Binding-site contacts:
Ligand atom C7 contacts residue ASN69 of chain 1.A at 3.3 Å.
Ligand atom C4 contacts residue ASN69 of chain 1.A at 4.2 Å.
Ligand atom C3 contacts residue ASN69 of chain 1.A at 3.8 Å.
Ligand atom N2 contacts residue ASN69 of chain 1.A at 2.9 Å (h-bond).
Ligand atom O5 contacts residue ASN69 of chain 1.A at 2.4 Å (h-bond).
Ligand atom C8 contacts residue ARG56 of chain 1.A at 3.2 Å.
Ligand atom C8 contacts residue ASN69 of chain 1.A at 4.4 Å.
Ligand atom C2 contacts residue ASN69 of chain 1.A at 2.5 Å.
Ligand atom C5 contacts residue GLN29 of chain 1.A at 3.3 Å.
Ligand atom C7 contacts residue EDO1 of chain 1.E at 4.1 Å.
Ligand atom C8 contacts residue EDO1 of chain 1.E at 3.5 Å.
Ligand atom C5 contacts residue ASN69 of chain 1.A at 3.7 Å.
Ligand atom C1 contacts residue ASN69 of chain 1.A at 1.4 Å.
Ligand atom O6 contacts residue GLN29 of chain 1.A at 3.4 Å (h-bond).
Ligand atom O5 contacts residue GLN29 of chain 1.A at 3.8 Å.
Ligand atom O7 contacts residue ASN69 of chain 1.A at 3.2 Å (h-bond).
Ligand atom C7 contacts residue ARG56 of chain 1.A at 4.4 Å.
Ligand atom N2 contacts residue EDO1 of chain 1.E at 4.3 Å.
Ligand atom C1 contacts residue GLN29 of chain 1.A at 3.9 Å.
Ligand atom C6 contacts residue GLN29 of chain 1.A at 3.8 Å.

Sequence of chain 1.A:
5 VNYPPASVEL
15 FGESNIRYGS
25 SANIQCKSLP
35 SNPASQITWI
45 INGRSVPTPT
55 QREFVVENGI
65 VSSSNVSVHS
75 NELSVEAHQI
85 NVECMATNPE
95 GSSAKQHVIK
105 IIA

A protein and the small-molecule ligand that binds it are described below.
Small molecule (SMILES): CC(=O)N[C@@H]1[C@@H](O)[C@H](O)[C@@H](CO)O[C@H]1O